The small molecule below binds the protein below.
Small molecule (SMILES): N[C@@H](CC(=O)O)C(=O)O

Sequence of chain 1.A:
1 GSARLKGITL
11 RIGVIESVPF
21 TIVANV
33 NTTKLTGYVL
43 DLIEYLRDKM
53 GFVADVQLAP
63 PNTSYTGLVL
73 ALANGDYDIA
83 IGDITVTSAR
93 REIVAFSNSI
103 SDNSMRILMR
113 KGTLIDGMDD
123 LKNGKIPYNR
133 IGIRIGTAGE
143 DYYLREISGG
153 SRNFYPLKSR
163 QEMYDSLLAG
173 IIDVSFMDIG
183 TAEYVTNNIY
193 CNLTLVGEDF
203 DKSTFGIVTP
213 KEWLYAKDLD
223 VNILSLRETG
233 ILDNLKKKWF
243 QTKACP

Binding-site contacts:
Ligand atom O contacts residue ASP85 of chain 1.A at 3.6 Å.
Ligand atom N contacts residue ASP180 of chain 1.A at 2.7 Å (salt-bridge).
Ligand atom C contacts residue THR87 of chain 1.A at 3.6 Å.
Ligand atom OXT contacts residue TYR67 of chain 1.A at 3.4 Å.
Ligand atom CA contacts residue ASP85 of chain 1.A at 3.8 Å.
Ligand atom CB contacts residue ASP180 of chain 1.A at 3.8 Å.
Ligand atom CB contacts residue THR139 of chain 1.A at 4.0 Å.
Ligand atom OD2 contacts residue ASP180 of chain 1.A at 3.3 Å (salt-bridge).
Ligand atom N contacts residue PHE207 of chain 1.A at 3.8 Å.
Ligand atom CG contacts residue ARG162 of chain 1.A at 4.0 Å.
Ligand atom O contacts residue THR87 of chain 1.A at 2.8 Å (h-bond).
Ligand atom OXT contacts residue ALA140 of chain 1.A at 2.9 Å (h-bond).
Ligand atom OD1 contacts residue ASP180 of chain 1.A at 3.8 Å.
Ligand atom N contacts residue THR87 of chain 1.A at 2.8 Å (h-bond).
Ligand atom CG contacts residue THR139 of chain 1.A at 4.0 Å.
Ligand atom O contacts residue ARG92 of chain 1.A at 2.9 Å (salt-bridge).
Ligand atom OXT contacts residue GLY138 of chain 1.A at 4.3 Å.
Ligand atom OD2 contacts residue THR139 of chain 1.A at 4.0 Å.
Ligand atom OD1 contacts residue ARG136 of chain 1.A at 2.7 Å (salt-bridge).
Ligand atom C contacts residue ALA140 of chain 1.A at 3.8 Å (hydrophobic).
Ligand atom O contacts residue ILE86 of chain 1.A at 3.5 Å.
Ligand atom OXT contacts residue ARG92 of chain 1.A at 2.9 Å (salt-bridge).
Ligand atom C contacts residue ARG92 of chain 1.A at 3.6 Å.
Ligand atom CG contacts residue ARG136 of chain 1.A at 3.3 Å.
Ligand atom OXT contacts residue THR139 of chain 1.A at 3.3 Å.
Ligand atom CG contacts residue ASP180 of chain 1.A at 3.4 Å.
Ligand atom CA contacts residue THR87 of chain 1.A at 3.5 Å.
Ligand atom CA contacts residue ASP180 of chain 1.A at 3.5 Å.
Ligand atom OD1 contacts residue ARG162 of chain 1.A at 2.8 Å (salt-bridge).
Ligand atom CB contacts residue TYR67 of chain 1.A at 3.6 Å (hydrophobic).
Ligand atom CG contacts residue TYR67 of chain 1.A at 4.4 Å (hydrophobic).
Ligand atom CB contacts residue ASP85 of chain 1.A at 4.0 Å.
Ligand atom C contacts residue TYR67 of chain 1.A at 3.8 Å (hydrophobic).
Ligand atom OD1 contacts residue TYR67 of chain 1.A at 4.0 Å.
Ligand atom CA contacts residue ALA140 of chain 1.A at 4.3 Å (hydrophobic).
Ligand atom C contacts residue ASP85 of chain 1.A at 4.2 Å.
Ligand atom OD2 contacts residue ARG136 of chain 1.A at 3.5 Å (salt-bridge).
Ligand atom CA contacts residue TYR67 of chain 1.A at 4.3 Å (hydrophobic).
Ligand atom O contacts residue TYR67 of chain 1.A at 3.5 Å.
Ligand atom N contacts residue ASP85 of chain 1.A at 2.9 Å (salt-bridge).